Sequence of chain 1.B:
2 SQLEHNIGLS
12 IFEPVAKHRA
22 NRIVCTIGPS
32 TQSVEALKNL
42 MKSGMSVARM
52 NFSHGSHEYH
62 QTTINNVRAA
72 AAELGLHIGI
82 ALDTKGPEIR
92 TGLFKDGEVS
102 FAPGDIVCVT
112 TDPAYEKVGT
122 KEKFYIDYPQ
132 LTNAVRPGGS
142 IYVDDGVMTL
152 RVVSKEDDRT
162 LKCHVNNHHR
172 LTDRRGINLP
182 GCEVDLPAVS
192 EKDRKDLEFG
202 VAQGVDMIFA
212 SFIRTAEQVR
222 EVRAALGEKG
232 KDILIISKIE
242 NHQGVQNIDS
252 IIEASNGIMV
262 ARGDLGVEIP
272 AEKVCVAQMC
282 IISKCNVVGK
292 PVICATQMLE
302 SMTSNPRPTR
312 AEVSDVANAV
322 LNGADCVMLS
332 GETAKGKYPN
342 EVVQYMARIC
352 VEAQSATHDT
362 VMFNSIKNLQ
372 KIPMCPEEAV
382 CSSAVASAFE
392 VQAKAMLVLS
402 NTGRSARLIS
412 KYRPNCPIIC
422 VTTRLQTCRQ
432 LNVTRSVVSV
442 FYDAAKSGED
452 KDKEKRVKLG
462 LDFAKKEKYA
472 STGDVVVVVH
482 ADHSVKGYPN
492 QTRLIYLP

Binding-site contacts:
Ligand atom C5 contacts residue TYR489 of chain 1.B at 3.8 Å (hydrophobic).
Ligand atom O1 contacts residue LYS487 of chain 1.B at 3.3 Å.
Ligand atom C1 contacts residue VAL486 of chain 1.B at 3.7 Å (hydrophobic).
Ligand atom O1 contacts residue GLY488 of chain 1.B at 2.6 Å (h-bond).
Ligand atom C5 contacts residue PRO490 of chain 1.B at 3.9 Å (hydrophobic).
Ligand atom O6 contacts residue SER406 of chain 1.B at 3.7 Å.
Ligand atom O4 contacts residue PRO490 of chain 1.B at 3.5 Å.
Ligand atom P2 contacts residue ASN402 of chain 1.B at 3.8 Å.
Ligand atom C5 contacts residue LEU400 of chain 1.B at 3.9 Å (hydrophobic).
Ligand atom C1 contacts residue ALA482 of chain 1.B at 3.6 Å (hydrophobic).
Ligand atom P2 contacts residue THR403 of chain 1.B at 3.5 Å.
Ligand atom O5 contacts residue TYR489 of chain 1.B at 3.4 Å (h-bond).
Ligand atom O5P contacts residue SER401 of chain 1.B at 3.6 Å.
Ligand atom O4P contacts residue ARG405 of chain 1.B at 3.7 Å.
Ligand atom P2 contacts residue SER401 of chain 1.B at 3.6 Å.
Ligand atom O5P contacts residue ASN402 of chain 1.B at 2.6 Å (h-bond).
Ligand atom C1 contacts residue GLY488 of chain 1.B at 3.6 Å.
Ligand atom O3 contacts residue HIS481 of chain 1.B at 3.6 Å.
Ligand atom O4P contacts residue SER401 of chain 1.B at 2.5 Å (h-bond).
Ligand atom O4P contacts residue SER406 of chain 1.B at 2.8 Å (h-bond).
Ligand atom P1 contacts residue ARG457 of chain 1.B at 3.8 Å.
Ligand atom O4 contacts residue LEU400 of chain 1.B at 2.7 Å (h-bond).
Ligand atom C6 contacts residue SER406 of chain 1.B at 3.9 Å.
Ligand atom O2P contacts residue ASN402 of chain 1.B at 3.0 Å (h-bond).
Ligand atom P2 contacts residue SER406 of chain 1.B at 3.7 Å.
Ligand atom O2 contacts residue ASN402 of chain 1.B at 3.6 Å.
Ligand atom O1P contacts residue LYS454 of chain 1.B at 2.8 Å (salt-bridge).
Ligand atom O4 contacts residue HIS481 of chain 1.B at 3.4 Å.
Ligand atom O6P contacts residue ARG405 of chain 1.B at 3.5 Å.
Ligand atom O1P contacts residue ARG457 of chain 1.B at 3.0 Å (salt-bridge).
Ligand atom O2P contacts residue ARG457 of chain 1.B at 2.8 Å (salt-bridge).
Ligand atom O6P contacts residue THR403 of chain 1.B at 3.0 Å (h-bond).
Ligand atom O3 contacts residue LYS454 of chain 1.B at 3.9 Å.
Ligand atom O4P contacts residue THR403 of chain 1.B at 3.8 Å.
Ligand atom O5 contacts residue GLY488 of chain 1.B at 3.8 Å.
Ligand atom O3 contacts residue ALA482 of chain 1.B at 3.1 Å (h-bond).
Ligand atom C6 contacts residue LEU400 of chain 1.B at 3.5 Å (hydrophobic).
Ligand atom C4 contacts residue LEU400 of chain 1.B at 3.3 Å (hydrophobic).
Ligand atom O5P contacts residue THR403 of chain 1.B at 2.8 Å (h-bond).
Ligand atom C3 contacts residue ALA482 of chain 1.B at 3.4 Å (hydrophobic).

The protein below binds the small molecule below.
Small molecule (SMILES): O=P(O)(O)OC[C@H]1O[C@@](CO)(OP(=O)(O)O)[C@@H](O)[C@@H]1O